Binding-site contacts:
Ligand atom O3 contacts residue SER169 of chain 1.B at 3.5 Å (h-bond).
Ligand atom O1 contacts residue SER110 of chain 1.B at 3.7 Å.
Ligand atom O2 contacts residue TYR210 of chain 1.B at 3.5 Å.
Ligand atom O2 contacts residue THR170 of chain 1.B at 2.7 Å (h-bond).
Ligand atom C7 contacts residue SER169 of chain 1.B at 3.5 Å.
Ligand atom C1 contacts residue TYR210 of chain 1.B at 3.8 Å (hydrophobic).
Ligand atom C6 contacts residue TYR210 of chain 1.B at 3.4 Å (hydrophobic).
Ligand atom C5 contacts residue SER169 of chain 1.B at 3.4 Å.
Ligand atom C7 contacts residue TYR210 of chain 1.B at 3.5 Å (hydrophobic).
Ligand atom C7 contacts residue THR170 of chain 1.B at 3.3 Å.
Ligand atom C4 contacts residue SER110 of chain 1.B at 2.9 Å.
Ligand atom C contacts residue ASP211 of chain 1.B at 3.4 Å.
Ligand atom C5 contacts residue THR112 of chain 1.B at 3.4 Å.
Ligand atom O2 contacts residue GLY168 of chain 1.B at 3.3 Å.
Ligand atom O3 contacts residue THR170 of chain 1.B at 2.8 Å (h-bond).
Ligand atom O contacts residue ARG117 of chain 1.B at 2.9 Å (salt-bridge).
Ligand atom C3 contacts residue HIS84 of chain 1.B at 3.3 Å.
Ligand atom C1 contacts residue ASP211 of chain 1.B at 3.5 Å.
Ligand atom O3 contacts residue ASP211 of chain 1.B at 3.6 Å.
Ligand atom O1 contacts residue ARG117 of chain 1.B at 2.8 Å (salt-bridge).
Ligand atom C4 contacts residue HIS84 of chain 1.B at 3.5 Å.
Ligand atom C5 contacts residue HIS84 of chain 1.B at 3.3 Å.
Ligand atom N contacts residue THR112 of chain 1.B at 3.0 Å (h-bond).
Ligand atom C3 contacts residue THR112 of chain 1.B at 3.4 Å.
Ligand atom C1 contacts residue HIS84 of chain 1.B at 3.7 Å.
Ligand atom O contacts residue GLY168 of chain 1.B at 3.7 Å.
Ligand atom N contacts residue HIS84 of chain 1.B at 3.3 Å.
Ligand atom O1 contacts residue HIS84 of chain 1.B at 3.4 Å.
Ligand atom O contacts residue HIS84 of chain 1.B at 3.6 Å.
Ligand atom O contacts residue SER169 of chain 1.B at 2.9 Å (h-bond).
Ligand atom C4 contacts residue GLU12 of chain 1.B at 3.4 Å.
Ligand atom O2 contacts residue SER169 of chain 1.B at 3.1 Å (h-bond).
Ligand atom C contacts residue HIS84 of chain 1.B at 3.7 Å.
Ligand atom C2 contacts residue HIS84 of chain 1.B at 3.5 Å.
Ligand atom C contacts residue GLU12 of chain 1.B at 3.2 Å.
Ligand atom C4 contacts residue TYR241 of chain 1.B at 3.6 Å (hydrophobic).
Ligand atom N contacts residue SER110 of chain 1.B at 2.7 Å (h-bond).
Ligand atom O1 contacts residue THR112 of chain 1.B at 2.9 Å (h-bond).
Ligand atom C5 contacts residue ARG117 of chain 1.B at 3.6 Å.
Ligand atom C4 contacts residue ASP211 of chain 1.B at 3.6 Å.

Sequence of chain 1.B:
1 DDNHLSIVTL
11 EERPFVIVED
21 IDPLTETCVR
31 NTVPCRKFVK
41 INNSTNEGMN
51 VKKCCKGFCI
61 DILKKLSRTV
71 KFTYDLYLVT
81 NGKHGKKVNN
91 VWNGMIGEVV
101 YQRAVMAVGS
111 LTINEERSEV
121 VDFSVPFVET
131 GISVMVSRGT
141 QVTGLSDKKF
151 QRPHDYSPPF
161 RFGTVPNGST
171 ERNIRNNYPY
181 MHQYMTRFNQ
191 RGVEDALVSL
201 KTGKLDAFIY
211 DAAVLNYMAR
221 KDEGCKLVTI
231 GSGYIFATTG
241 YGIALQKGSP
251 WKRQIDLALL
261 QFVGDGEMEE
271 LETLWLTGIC

This protein binds this small molecule.
Small molecule (SMILES): O=C(O)Cc1cccnc1C(=O)O